Sequence of chain 1.A:
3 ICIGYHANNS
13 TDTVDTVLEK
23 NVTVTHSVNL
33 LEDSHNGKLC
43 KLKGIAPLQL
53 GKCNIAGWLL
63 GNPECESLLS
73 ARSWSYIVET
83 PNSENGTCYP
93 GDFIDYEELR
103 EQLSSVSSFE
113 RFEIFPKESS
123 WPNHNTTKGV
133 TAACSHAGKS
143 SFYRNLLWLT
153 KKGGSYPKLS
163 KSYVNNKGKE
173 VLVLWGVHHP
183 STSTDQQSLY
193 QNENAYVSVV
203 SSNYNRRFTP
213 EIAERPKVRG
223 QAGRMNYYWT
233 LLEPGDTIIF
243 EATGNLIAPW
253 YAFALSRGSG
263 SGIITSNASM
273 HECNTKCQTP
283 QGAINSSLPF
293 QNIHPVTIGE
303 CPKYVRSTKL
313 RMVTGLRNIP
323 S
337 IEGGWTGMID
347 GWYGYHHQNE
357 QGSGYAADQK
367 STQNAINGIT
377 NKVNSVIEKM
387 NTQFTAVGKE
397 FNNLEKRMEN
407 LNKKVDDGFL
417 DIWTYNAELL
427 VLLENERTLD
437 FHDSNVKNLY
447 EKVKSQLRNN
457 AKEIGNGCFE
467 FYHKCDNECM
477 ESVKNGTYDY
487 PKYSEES

Binding-site contacts:
Ligand atom C2 contacts residue ASN127 of chain 1.A at 2.5 Å.
Ligand atom O6 contacts residue ASN127 of chain 1.A at 3.9 Å.
Ligand atom C4 contacts residue ASN127 of chain 1.A at 4.2 Å.
Ligand atom C5 contacts residue ASN127 of chain 1.A at 3.7 Å.
Ligand atom C8 contacts residue ASN127 of chain 1.A at 4.4 Å.
Ligand atom O5 contacts residue ASN127 of chain 1.A at 2.4 Å (h-bond).
Ligand atom C1 contacts residue ASN127 of chain 1.A at 1.4 Å.
Ligand atom C8 contacts residue LYS130 of chain 1.A at 3.8 Å.
Ligand atom C3 contacts residue THR129 of chain 1.A at 3.9 Å.
Ligand atom O3 contacts residue THR129 of chain 1.A at 4.3 Å.
Ligand atom O7 contacts residue ASN127 of chain 1.A at 2.9 Å (h-bond).
Ligand atom O4 contacts residue THR129 of chain 1.A at 4.5 Å.
Ligand atom C6 contacts residue THR129 of chain 1.A at 3.8 Å.
Ligand atom C2 contacts residue THR129 of chain 1.A at 3.4 Å.
Ligand atom N2 contacts residue LYS130 of chain 1.A at 3.8 Å.
Ligand atom O6 contacts residue THR129 of chain 1.A at 3.9 Å.
Ligand atom O7 contacts residue THR152 of chain 1.A at 4.0 Å.
Ligand atom C3 contacts residue ASN127 of chain 1.A at 3.8 Å.
Ligand atom C8 contacts residue THR152 of chain 1.A at 4.0 Å.
Ligand atom C2 contacts residue LYS130 of chain 1.A at 4.0 Å.
Ligand atom O7 contacts residue THR129 of chain 1.A at 4.4 Å.
Ligand atom C7 contacts residue LYS130 of chain 1.A at 3.5 Å.
Ligand atom C6 contacts residue ASN127 of chain 1.A at 4.4 Å.
Ligand atom N2 contacts residue ASN127 of chain 1.A at 2.9 Å (h-bond).
Ligand atom C3 contacts residue LYS130 of chain 1.A at 4.5 Å.
Ligand atom C7 contacts residue THR152 of chain 1.A at 4.5 Å.
Ligand atom C4 contacts residue THR129 of chain 1.A at 3.3 Å.
Ligand atom C1 contacts residue THR129 of chain 1.A at 3.6 Å.
Ligand atom C7 contacts residue ASN127 of chain 1.A at 3.1 Å.
Ligand atom O7 contacts residue LYS130 of chain 1.A at 3.2 Å.
Ligand atom O3 contacts residue LYS130 of chain 1.A at 3.8 Å.
Ligand atom C5 contacts residue THR129 of chain 1.A at 3.6 Å.
Ligand atom O5 contacts residue THR129 of chain 1.A at 3.0 Å (h-bond).

This small molecule binds to this protein.
Small molecule (SMILES): CC(=O)N[C@H]1[C@H](O[C@H]2[C@H](O)[C@@H](NC(C)=O)CO[C@@H]2CO)O[C@H](CO)[C@@H](O)[C@@H]1O